Binding-site contacts:
Ligand atom C7 contacts residue GLY256 of chain 1.F at 4.2 Å.
Ligand atom C1 contacts residue THR261 of chain 1.F at 4.2 Å.
Ligand atom C1 contacts residue SER255 of chain 1.F at 4.0 Å.
Ligand atom C2 contacts residue THR261 of chain 1.F at 3.4 Å.
Ligand atom C8 contacts residue GLY256 of chain 1.F at 4.2 Å.
Ligand atom C4 contacts residue ASN259 of chain 1.F at 4.3 Å.
Ligand atom C2 contacts residue ASN259 of chain 1.F at 2.5 Å.
Ligand atom C6 contacts residue THR261 of chain 1.F at 4.1 Å.
Ligand atom O6 contacts residue ASN259 of chain 1.F at 4.5 Å.
Ligand atom C8 contacts residue SER263 of chain 1.F at 3.5 Å.
Ligand atom C5 contacts residue ASN259 of chain 1.F at 3.7 Å.
Ligand atom C6 contacts residue ASN259 of chain 1.F at 4.5 Å.
Ligand atom O7 contacts residue ILE262 of chain 1.F at 3.9 Å.
Ligand atom C5 contacts residue THR261 of chain 1.F at 3.9 Å.
Ligand atom O3 contacts residue THR261 of chain 1.F at 3.6 Å.
Ligand atom C3 contacts residue ASN259 of chain 1.F at 3.8 Å.
Ligand atom C1 contacts residue ASN259 of chain 1.F at 1.4 Å.
Ligand atom N2 contacts residue ASN259 of chain 1.F at 2.8 Å (h-bond).
Ligand atom N2 contacts residue THR261 of chain 1.F at 3.8 Å.
Ligand atom O7 contacts residue SER263 of chain 1.F at 3.7 Å.
Ligand atom C3 contacts residue THR261 of chain 1.F at 3.6 Å.
Ligand atom N2 contacts residue GLY256 of chain 1.F at 4.2 Å.
Ligand atom O4 contacts residue THR261 of chain 1.F at 4.0 Å.
Ligand atom O6 contacts residue THR261 of chain 1.F at 3.2 Å.
Ligand atom C8 contacts residue ILE267 of chain 1.F at 4.5 Å (hydrophobic).
Ligand atom O7 contacts residue THR261 of chain 1.F at 2.6 Å (h-bond).
Ligand atom C7 contacts residue THR261 of chain 1.F at 3.5 Å.
Ligand atom C4 contacts residue THR261 of chain 1.F at 3.1 Å.
Ligand atom C7 contacts residue SER263 of chain 1.F at 4.4 Å.
Ligand atom C7 contacts residue ASN259 of chain 1.F at 3.8 Å.
Ligand atom C1 contacts residue GLY256 of chain 1.F at 4.5 Å.
Ligand atom O5 contacts residue THR261 of chain 1.F at 3.9 Å.
Ligand atom O7 contacts residue ASN259 of chain 1.F at 4.4 Å.
Ligand atom O5 contacts residue ASN259 of chain 1.F at 2.4 Å (h-bond).

The small molecule below binds the protein below.
Small molecule (SMILES): CC(=O)N[C@@H]1[C@@H](O)[C@H](O)[C@@H](CO)O[C@H]1O

Sequence of chain 1.F:
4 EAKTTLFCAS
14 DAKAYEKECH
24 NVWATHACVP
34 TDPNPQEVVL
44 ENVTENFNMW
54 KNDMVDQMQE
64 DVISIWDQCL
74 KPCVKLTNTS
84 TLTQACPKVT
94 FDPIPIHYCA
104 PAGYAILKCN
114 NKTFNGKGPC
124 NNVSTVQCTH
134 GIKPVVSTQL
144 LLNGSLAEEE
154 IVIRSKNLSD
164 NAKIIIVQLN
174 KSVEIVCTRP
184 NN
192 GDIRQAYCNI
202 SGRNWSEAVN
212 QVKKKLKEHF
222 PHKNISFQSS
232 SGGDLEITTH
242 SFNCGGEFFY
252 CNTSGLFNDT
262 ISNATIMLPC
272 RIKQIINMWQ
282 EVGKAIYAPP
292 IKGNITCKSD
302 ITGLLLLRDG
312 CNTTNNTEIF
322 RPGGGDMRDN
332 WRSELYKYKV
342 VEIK